Sequence of chain 1.A:
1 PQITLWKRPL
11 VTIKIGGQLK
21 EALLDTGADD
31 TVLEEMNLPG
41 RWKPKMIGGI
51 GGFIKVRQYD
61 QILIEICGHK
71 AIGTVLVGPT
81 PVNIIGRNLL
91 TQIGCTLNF

Binding-site contacts:
Ligand atom C34 contacts residue ILE50 of chain 1.B at 3.7 Å (hydrophobic).
Ligand atom C34 contacts residue GLY49 of chain 1.B at 3.7 Å.
Ligand atom C15 contacts residue VAL82 of chain 1.B at 3.3 Å (hydrophobic).
Ligand atom C30 contacts residue GLY48 of chain 1.B at 3.2 Å.
Ligand atom C6 contacts residue ALA28 of chain 1.A at 3.5 Å (hydrophobic).
Ligand atom O9 contacts residue ILE50 of chain 1.B at 3.0 Å.
Ligand atom C15 contacts residue GLY27 of chain 1.A at 3.8 Å.
Ligand atom C25 contacts residue ASP30 of chain 1.B at 3.7 Å.
Ligand atom O28 contacts residue ASP29 of chain 1.B at 2.8 Å (salt-bridge).
Ligand atom O26 contacts residue ALA28 of chain 1.B at 3.7 Å.
Ligand atom C7 contacts residue ALA28 of chain 1.A at 3.5 Å (hydrophobic).
Ligand atom C37 contacts residue GLY27 of chain 1.B at 3.3 Å.
Ligand atom C4 contacts residue GLY48 of chain 1.A at 3.6 Å.
Ligand atom C31 contacts residue GLY48 of chain 1.B at 3.2 Å.
Ligand atom C17 contacts residue ASP25 of chain 1.A at 3.2 Å.
Ligand atom C2 contacts residue ASP30 of chain 1.A at 3.7 Å.
Ligand atom O23 contacts residue ALA28 of chain 1.B at 3.4 Å.
Ligand atom O26 contacts residue ASP30 of chain 1.B at 2.9 Å (salt-bridge).
Ligand atom C12 contacts residue GLY27 of chain 1.A at 3.4 Å.
Ligand atom O10 contacts residue ILE50 of chain 1.B at 3.5 Å.
Ligand atom N20 contacts residue GLY27 of chain 1.B at 3.0 Å (h-bond).
Ligand atom O18 contacts residue ASP25 of chain 1.A at 2.5 Å (salt-bridge).
Ligand atom C13 contacts residue ASP25 of chain 1.B at 3.8 Å.
Ligand atom O28 contacts residue ALA28 of chain 1.B at 3.7 Å.
Ligand atom C34 contacts residue PRO81 of chain 1.A at 3.6 Å (hydrophobic).
Ligand atom O9 contacts residue GLY49 of chain 1.A at 3.3 Å.
Ligand atom C32 contacts residue ASP25 of chain 1.A at 3.3 Å.
Ligand atom C29 contacts residue GLY27 of chain 1.B at 3.7 Å.
Ligand atom N1 contacts residue ASP30 of chain 1.A at 3.1 Å (salt-bridge).
Ligand atom O26 contacts residue ASP29 of chain 1.B at 3.2 Å (salt-bridge).
Ligand atom C32 contacts residue GLY27 of chain 1.B at 3.8 Å.
Ligand atom C7 contacts residue ASP30 of chain 1.A at 3.3 Å.
Ligand atom O9 contacts residue GLY48 of chain 1.A at 3.7 Å.
Ligand atom C13 contacts residue GLY27 of chain 1.A at 3.8 Å.
Ligand atom C17 contacts residue ASP25 of chain 1.B at 3.2 Å.
Ligand atom C16 contacts residue ASP25 of chain 1.A at 3.0 Å.
Ligand atom O18 contacts residue GLY27 of chain 1.B at 3.3 Å.
Ligand atom C27 contacts residue ASP29 of chain 1.B at 3.5 Å.
Ligand atom C32 contacts residue ILE84 of chain 1.A at 3.6 Å (hydrophobic).
Ligand atom O18 contacts residue ASP25 of chain 1.B at 2.5 Å (salt-bridge).

A small-molecule ligand and the protein it binds are described below.
Small molecule (SMILES): CC(C)CN(C[C@@H](O)[C@H](Cc1ccccc1)NC(=O)O[C@H]1CO[C@H]2OCC[C@H]21)S(=O)(=O)c1ccc(N)cc1

Sequence of chain 1.B:
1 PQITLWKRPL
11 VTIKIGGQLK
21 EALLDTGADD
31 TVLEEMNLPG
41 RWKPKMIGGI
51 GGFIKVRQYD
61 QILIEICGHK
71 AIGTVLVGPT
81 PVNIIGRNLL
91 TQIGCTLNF